Binding-site contacts:
Ligand atom O1A contacts residue MG1 of chain 1.KB at 3.1 Å.
Ligand atom O2A contacts residue GLY21 of chain 1.GB at 3.0 Å.
Ligand atom O1A contacts residue THR23 of chain 1.GB at 3.3 Å.
Ligand atom O2A contacts residue THR24 of chain 1.GB at 2.6 Å (h-bond).
Ligand atom O3A contacts residue LYS22 of chain 1.GB at 3.3 Å (salt-bridge).
Ligand atom O5' contacts residue THR24 of chain 1.GB at 3.4 Å (h-bond).
Ligand atom C2' contacts residue THR24 of chain 1.GB at 3.5 Å.
Ligand atom O1G contacts residue ILE60 of chain 1.GB at 3.4 Å.
Ligand atom O2A contacts residue LYS22 of chain 1.GB at 3.2 Å (salt-bridge).
Ligand atom O2G contacts residue ASP19 of chain 1.GB at 3.0 Å (salt-bridge).
Ligand atom O1B contacts residue GLY21 of chain 1.GB at 2.8 Å (h-bond).
Ligand atom O1G contacts residue ILE18 of chain 1.GB at 3.5 Å.
Ligand atom O6 contacts residue PHE269 of chain 1.GB at 3.2 Å.
Ligand atom O3G contacts residue MG1 of chain 1.KB at 3.1 Å.
Ligand atom N1 contacts residue PHE269 of chain 1.GB at 3.6 Å.
Ligand atom O2B contacts residue THR23 of chain 1.GB at 3.2 Å (h-bond).
Ligand atom N3 contacts residue LYS142 of chain 1.GB at 3.4 Å (salt-bridge).
Ligand atom N9 contacts residue LYS142 of chain 1.GB at 3.4 Å (salt-bridge).
Ligand atom O3A contacts residue GLY21 of chain 1.GB at 3.2 Å (h-bond).
Ligand atom C6 contacts residue PHE269 of chain 1.GB at 3.4 Å (hydrophobic).
Ligand atom O4' contacts residue LYS142 of chain 1.GB at 3.4 Å (salt-bridge).
Ligand atom PA contacts residue THR23 of chain 1.GB at 3.6 Å.
Ligand atom O1B contacts residue ASP19 of chain 1.GB at 3.6 Å.
Ligand atom O2B contacts residue LYS22 of chain 1.GB at 3.3 Å.
Ligand atom PB contacts residue LYS22 of chain 1.GB at 3.4 Å.
Ligand atom PA contacts residue GLY21 of chain 1.GB at 3.6 Å.
Ligand atom O6 contacts residue ASN141 of chain 1.GB at 3.4 Å (h-bond).
Ligand atom O2G contacts residue ILE18 of chain 1.GB at 2.7 Å.
Ligand atom O2B contacts residue MG1 of chain 1.KB at 2.5 Å.
Ligand atom N3 contacts residue ARG145 of chain 1.GB at 3.6 Å (salt-bridge).
Ligand atom O1B contacts residue ALA20 of chain 1.GB at 3.0 Å (h-bond).
Ligand atom O2A contacts residue THR23 of chain 1.GB at 2.8 Å (h-bond).
Ligand atom C3B contacts residue ASP19 of chain 1.GB at 3.1 Å.
Ligand atom N2 contacts residue ASP144 of chain 1.GB at 3.4 Å (salt-bridge).
Ligand atom N1 contacts residue ASP144 of chain 1.GB at 3.3 Å (salt-bridge).
Ligand atom O1G contacts residue HIS91 of chain 1.GB at 3.3 Å.
Ligand atom O1B contacts residue LYS22 of chain 1.GB at 2.8 Å (salt-bridge).
Ligand atom C4 contacts residue LYS142 of chain 1.GB at 3.2 Å.
Ligand atom N2 contacts residue ARG145 of chain 1.GB at 3.7 Å.
Ligand atom C8 contacts residue THR24 of chain 1.GB at 3.6 Å.

Sequence of chain 1.GB:
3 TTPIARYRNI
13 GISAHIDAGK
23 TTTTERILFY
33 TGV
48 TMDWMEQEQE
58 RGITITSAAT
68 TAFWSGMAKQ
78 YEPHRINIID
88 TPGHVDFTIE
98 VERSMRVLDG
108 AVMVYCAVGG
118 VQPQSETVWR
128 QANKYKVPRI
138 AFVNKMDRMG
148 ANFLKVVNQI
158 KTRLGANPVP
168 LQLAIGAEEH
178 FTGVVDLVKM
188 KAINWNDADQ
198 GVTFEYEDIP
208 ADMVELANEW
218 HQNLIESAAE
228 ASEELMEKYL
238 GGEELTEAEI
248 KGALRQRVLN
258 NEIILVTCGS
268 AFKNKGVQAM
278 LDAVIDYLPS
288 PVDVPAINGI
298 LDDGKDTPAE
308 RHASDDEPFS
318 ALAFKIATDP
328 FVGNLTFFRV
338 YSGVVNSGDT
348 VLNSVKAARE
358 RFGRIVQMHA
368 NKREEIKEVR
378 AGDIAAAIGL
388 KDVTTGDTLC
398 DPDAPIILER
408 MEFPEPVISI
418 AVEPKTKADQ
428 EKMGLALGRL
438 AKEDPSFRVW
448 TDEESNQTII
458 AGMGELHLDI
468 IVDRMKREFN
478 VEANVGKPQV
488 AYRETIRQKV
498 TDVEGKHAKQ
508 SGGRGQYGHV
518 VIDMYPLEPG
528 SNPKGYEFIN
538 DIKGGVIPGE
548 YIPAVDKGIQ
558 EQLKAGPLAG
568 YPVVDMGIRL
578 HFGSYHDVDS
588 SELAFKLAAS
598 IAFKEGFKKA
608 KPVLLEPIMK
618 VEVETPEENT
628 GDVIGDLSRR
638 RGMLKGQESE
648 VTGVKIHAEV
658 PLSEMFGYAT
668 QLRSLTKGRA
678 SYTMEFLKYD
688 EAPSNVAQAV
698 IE

A small-molecule ligand and the protein it binds are described below.
Small molecule (SMILES): Nc1nc2c(ncn2[C@@H]2O[C@H](CO[P](=O)(O)O[P](=O)(O)CP(=O)(O)O)[C@@H](O)[C@H]2O)c(=O)[nH]1